Binding-site contacts:
Ligand atom C7 contacts residue LYS163 of chain 1.A at 3.7 Å.
Ligand atom O7 contacts residue ASN242 of chain 1.A at 4.1 Å.
Ligand atom N2 contacts residue LYS163 of chain 1.A at 4.5 Å.
Ligand atom C5 contacts residue ASN242 of chain 1.A at 3.7 Å.
Ligand atom C3 contacts residue ASN242 of chain 1.A at 3.9 Å.
Ligand atom C7 contacts residue LEU238 of chain 1.A at 4.0 Å (hydrophobic).
Ligand atom O7 contacts residue LYS163 of chain 1.A at 4.5 Å.
Ligand atom C1 contacts residue ASN242 of chain 1.A at 1.8 Å.
Ligand atom N2 contacts residue LEU238 of chain 1.A at 4.3 Å.
Ligand atom N2 contacts residue ASN242 of chain 1.A at 2.9 Å (h-bond).
Ligand atom O5 contacts residue ASN242 of chain 1.A at 2.4 Å (h-bond).
Ligand atom C8 contacts residue ASP237 of chain 1.A at 4.0 Å.
Ligand atom C2 contacts residue ASN242 of chain 1.A at 2.7 Å.
Ligand atom C4 contacts residue ASN242 of chain 1.A at 4.2 Å.
Ligand atom C8 contacts residue LYS163 of chain 1.A at 2.7 Å.
Ligand atom O7 contacts residue LYS241 of chain 1.A at 4.2 Å.
Ligand atom O7 contacts residue ASP237 of chain 1.A at 4.0 Å.
Ligand atom C7 contacts residue ASN242 of chain 1.A at 3.7 Å.
Ligand atom C8 contacts residue LEU238 of chain 1.A at 3.5 Å (hydrophobic).

Sequence of chain 1.A:
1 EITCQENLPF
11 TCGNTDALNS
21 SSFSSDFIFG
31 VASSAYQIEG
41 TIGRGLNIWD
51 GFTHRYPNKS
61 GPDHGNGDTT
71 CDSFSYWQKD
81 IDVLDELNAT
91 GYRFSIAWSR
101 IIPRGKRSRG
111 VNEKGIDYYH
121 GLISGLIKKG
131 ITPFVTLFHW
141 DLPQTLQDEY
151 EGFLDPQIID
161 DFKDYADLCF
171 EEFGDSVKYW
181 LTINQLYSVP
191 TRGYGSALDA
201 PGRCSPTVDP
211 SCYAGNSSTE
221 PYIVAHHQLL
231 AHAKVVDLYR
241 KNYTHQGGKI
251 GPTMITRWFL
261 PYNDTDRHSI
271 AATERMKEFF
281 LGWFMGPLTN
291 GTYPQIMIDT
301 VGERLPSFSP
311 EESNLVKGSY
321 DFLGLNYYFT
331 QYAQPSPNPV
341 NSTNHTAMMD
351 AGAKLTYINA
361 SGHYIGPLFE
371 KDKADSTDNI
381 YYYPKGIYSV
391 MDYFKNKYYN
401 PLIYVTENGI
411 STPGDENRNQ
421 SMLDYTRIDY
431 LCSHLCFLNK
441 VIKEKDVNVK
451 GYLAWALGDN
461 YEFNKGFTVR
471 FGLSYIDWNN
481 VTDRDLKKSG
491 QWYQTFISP

This small molecule binds to this protein.
Small molecule (SMILES): CC(=O)N[C@@H]1[C@@H](O)[C@H](O)[C@@H](CO)O[C@H]1O